Sequence of chain 1.A:
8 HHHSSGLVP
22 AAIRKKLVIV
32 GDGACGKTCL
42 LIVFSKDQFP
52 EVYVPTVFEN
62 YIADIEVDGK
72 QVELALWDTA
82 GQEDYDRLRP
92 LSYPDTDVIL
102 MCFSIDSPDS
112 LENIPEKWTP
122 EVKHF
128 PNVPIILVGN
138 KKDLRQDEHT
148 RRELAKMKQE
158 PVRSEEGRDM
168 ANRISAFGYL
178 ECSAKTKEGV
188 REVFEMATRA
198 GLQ

Binding-site contacts:
Ligand atom O2G contacts residue THR57 of chain 1.A at 2.9 Å (h-bond).
Ligand atom O6 contacts residue SER180 of chain 1.A at 3.5 Å (h-bond).
Ligand atom O2B contacts residue THR39 of chain 1.A at 2.9 Å (h-bond).
Ligand atom O1A contacts residue LYS38 of chain 1.A at 3.6 Å.
Ligand atom N1 contacts residue LYS182 of chain 1.A at 3.5 Å.
Ligand atom O6 contacts residue ASP140 of chain 1.A at 3.5 Å (salt-bridge).
Ligand atom PG contacts residue MG1 of chain 1.C at 3.1 Å.
Ligand atom C6 contacts residue ASP140 of chain 1.A at 3.6 Å.
Ligand atom O1B contacts residue CYS36 of chain 1.A at 3.2 Å (h-bond).
Ligand atom O1A contacts residue CYS40 of chain 1.A at 2.8 Å (h-bond).
Ligand atom N2 contacts residue ASP140 of chain 1.A at 2.9 Å (salt-bridge).
Ligand atom O1B contacts residue GLY37 of chain 1.A at 3.0 Å (h-bond).
Ligand atom C5' contacts residue ALA35 of chain 1.A at 3.6 Å (hydrophobic).
Ligand atom O3G contacts residue GLY34 of chain 1.A at 3.4 Å.
Ligand atom O3G contacts residue LYS38 of chain 1.A at 2.7 Å (salt-bridge).
Ligand atom O1B contacts residue LYS38 of chain 1.A at 2.7 Å (salt-bridge).
Ligand atom C8 contacts residue CYS40 of chain 1.A at 3.6 Å (hydrophobic).
Ligand atom PB contacts residue LYS38 of chain 1.A at 3.5 Å.
Ligand atom C6 contacts residue LYS138 of chain 1.A at 3.6 Å.
Ligand atom O6 contacts residue ALA181 of chain 1.A at 2.9 Å (h-bond).
Ligand atom O2G contacts residue MG1 of chain 1.C at 2.0 Å.
Ligand atom PB contacts residue MG1 of chain 1.C at 3.2 Å.
Ligand atom O6 contacts residue LYS138 of chain 1.A at 3.5 Å.
Ligand atom N1 contacts residue ASP140 of chain 1.A at 2.8 Å (salt-bridge).
Ligand atom O3A contacts residue GLY37 of chain 1.A at 3.2 Å (h-bond).
Ligand atom O3G contacts residue GLY82 of chain 1.A at 2.9 Å (h-bond).
Ligand atom O2A contacts residue VAL55 of chain 1.A at 3.6 Å.
Ligand atom O1B contacts residue ALA35 of chain 1.A at 3.6 Å.
Ligand atom N9 contacts residue LYS138 of chain 1.A at 3.6 Å.
Ligand atom O3A contacts residue ALA35 of chain 1.A at 3.6 Å.
Ligand atom N3B contacts residue MG1 of chain 1.C at 3.4 Å.
Ligand atom O1A contacts residue GLY37 of chain 1.A at 3.3 Å.
Ligand atom O2' contacts residue PHE50 of chain 1.A at 3.6 Å.
Ligand atom O6 contacts residue LYS182 of chain 1.A at 3.1 Å (salt-bridge).
Ligand atom O1A contacts residue THR39 of chain 1.A at 3.3 Å (h-bond).
Ligand atom N3B contacts residue ALA35 of chain 1.A at 3.0 Å (h-bond).
Ligand atom O4' contacts residue LYS138 of chain 1.A at 2.9 Å (salt-bridge).
Ligand atom O2B contacts residue LYS38 of chain 1.A at 3.5 Å (salt-bridge).
Ligand atom O2B contacts residue MG1 of chain 1.C at 2.1 Å.
Ligand atom N2 contacts residue LEU141 of chain 1.A at 3.5 Å.

A protein and the small-molecule ligand that binds it are described below.
Small molecule (SMILES): Nc1nc2c(ncn2[C@@H]2O[C@H](CO[P](=O)(O)O[P](=O)(O)NP(=O)(O)O)[C@@H](O)[C@H]2O)c(=O)[nH]1